This protein binds this small molecule.
Small molecule (SMILES): Nc1ncnc2c1ncn2[C@@H]1O[C@H](CO[P](=O)(O)O[P](=O)(O)NP(=O)(O)O)[C@@H](O)[C@H]1O

Sequence of chain 1.B:
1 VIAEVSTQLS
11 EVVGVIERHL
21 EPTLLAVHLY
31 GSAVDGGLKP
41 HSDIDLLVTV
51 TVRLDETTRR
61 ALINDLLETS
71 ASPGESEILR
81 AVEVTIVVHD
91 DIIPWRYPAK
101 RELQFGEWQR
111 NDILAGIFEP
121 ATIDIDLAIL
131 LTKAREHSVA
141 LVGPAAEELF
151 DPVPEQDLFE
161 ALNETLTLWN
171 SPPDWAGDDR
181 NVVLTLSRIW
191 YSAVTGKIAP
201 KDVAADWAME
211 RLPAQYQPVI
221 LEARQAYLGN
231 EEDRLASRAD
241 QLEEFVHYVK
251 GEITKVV

Binding-site contacts:
Ligand atom PB contacts residue MG1 of chain 1.I at 3.2 Å.
Ligand atom O2A contacts residue ASP45 of chain 1.B at 2.8 Å (salt-bridge).
Ligand atom O2A contacts residue MG1 of chain 1.I at 2.3 Å.
Ligand atom PA contacts residue SMI1 of chain 1.H at 3.0 Å.
Ligand atom O2B contacts residue SER32 of chain 1.B at 3.0 Å (h-bond).
Ligand atom O3G contacts residue TYR227 of chain 1.B at 2.7 Å (h-bond).
Ligand atom O2G contacts residue LYS201 of chain 1.B at 2.8 Å (salt-bridge).
Ligand atom O2' contacts residue ASP126 of chain 1.B at 2.6 Å (salt-bridge).
Ligand atom PG contacts residue MG1 of chain 1.I at 3.4 Å.
Ligand atom C2 contacts residue ARG188 of chain 1.B at 3.4 Å.
Ligand atom O1B contacts residue ARG188 of chain 1.B at 2.8 Å (salt-bridge).
Ligand atom O5' contacts residue SMI1 of chain 1.H at 3.3 Å (h-bond).
Ligand atom O3G contacts residue SER32 of chain 1.B at 2.6 Å (h-bond).
Ligand atom O1A contacts residue LYS201 of chain 1.B at 3.4 Å (salt-bridge).
Ligand atom O1G contacts residue MG1 of chain 1.I at 2.1 Å.
Ligand atom O3A contacts residue MG1 of chain 1.I at 3.5 Å.
Ligand atom O2B contacts residue MG1 of chain 1.I at 2.0 Å.
Ligand atom O2' contacts residue LEU130 of chain 1.B at 3.4 Å.
Ligand atom O1B contacts residue LYS133 of chain 1.B at 3.3 Å (salt-bridge).
Ligand atom O3G contacts residue SER42 of chain 1.B at 2.6 Å (h-bond).
Ligand atom C2' contacts residue ASP126 of chain 1.B at 3.5 Å.
Ligand atom O2B contacts residue ASP45 of chain 1.B at 2.8 Å (salt-bridge).
Ligand atom O2A contacts residue SMI1 of chain 1.H at 3.1 Å (h-bond).
Ligand atom O2G contacts residue TYR227 of chain 1.B at 3.3 Å.
Ligand atom O3A contacts residue ARG188 of chain 1.B at 3.4 Å (salt-bridge).
Ligand atom O2' contacts residue ILE129 of chain 1.B at 3.0 Å.
Ligand atom O1A contacts residue SMI1 of chain 1.H at 2.6 Å (h-bond).
Ligand atom PA contacts residue MG1 of chain 1.J at 3.1 Å.
Ligand atom PA contacts residue MG1 of chain 1.I at 3.4 Å.
Ligand atom N7 contacts residue ILE189 of chain 1.B at 3.5 Å.
Ligand atom O2A contacts residue MG1 of chain 1.J at 2.2 Å.
Ligand atom N6 contacts residue ARG188 of chain 1.B at 3.3 Å (salt-bridge).
Ligand atom N6 contacts residue SER192 of chain 1.B at 3.1 Å (h-bond).
Ligand atom N3 contacts residue LYS133 of chain 1.B at 3.4 Å (salt-bridge).
Ligand atom O3' contacts residue ASP126 of chain 1.B at 2.7 Å (salt-bridge).
Ligand atom O2A contacts residue ASP43 of chain 1.B at 3.1 Å (salt-bridge).
Ligand atom O1G contacts residue ASP43 of chain 1.B at 2.9 Å (salt-bridge).
Ligand atom C3' contacts residue SMI1 of chain 1.H at 3.4 Å.
Ligand atom O3' contacts residue SMI1 of chain 1.H at 2.8 Å (h-bond).
Ligand atom PG contacts residue SER32 of chain 1.B at 3.5 Å.